Binding-site contacts:
Ligand atom N1 contacts residue ILE198 of chain 2.A at 3.3 Å (h-bond).
Ligand atom OAF contacts residue TYR199 of chain 2.A at 2.6 Å (h-bond).
Ligand atom OAG contacts residue ALA251 of chain 2.A at 3.6 Å (h-bond).
Ligand atom C4 contacts residue ARG212 of chain 2.A at 3.4 Å.
Ligand atom PBJ contacts residue ASN195 of chain 2.A at 3.4 Å.
Ligand atom O9 contacts residue THR342 of chain 2.A at 3.7 Å.
Ligand atom CAQ contacts residue ARG217 of chain 2.A at 3.7 Å.
Ligand atom C8A contacts residue ILE198 of chain 2.A at 3.0 Å (hydrophobic).
Ligand atom O4 contacts residue ARG200 of chain 2.A at 3.0 Å.
Ligand atom PBJ contacts residue MN1 of chain 2.D at 3.5 Å.
Ligand atom O2 contacts residue ARG217 of chain 2.A at 2.9 Å (salt-bridge).
Ligand atom C7 contacts residue ILE198 of chain 2.A at 3.5 Å (hydrophobic).
Ligand atom OAG contacts residue NA1 of chain 2.F at 3.7 Å.
Ligand atom OAF contacts residue ASN195 of chain 2.A at 3.6 Å.
Ligand atom O10 contacts residue ARG212 of chain 2.A at 3.4 Å (salt-bridge).
Ligand atom OAT contacts residue NA1 of chain 2.F at 2.5 Å (h-bond).
Ligand atom OAK contacts residue ASN195 of chain 2.A at 2.1 Å (h-bond).
Ligand atom C2 contacts residue ARG217 of chain 2.A at 3.6 Å.
Ligand atom C4 contacts residue ARG200 of chain 2.A at 3.7 Å.
Ligand atom OAG contacts residue VAL252 of chain 2.A at 3.5 Å (h-bond).
Ligand atom CAB contacts residue THR180 of chain 2.A at 3.6 Å.
Ligand atom CBE contacts residue ILE198 of chain 2.A at 3.5 Å (hydrophobic).
Ligand atom OAF contacts residue ARG217 of chain 2.A at 3.4 Å.
Ligand atom O4 contacts residue ARG212 of chain 2.A at 3.0 Å (salt-bridge).
Ligand atom OAK contacts residue MN1 of chain 2.D at 2.1 Å.
Ligand atom OAH contacts residue ILE198 of chain 2.A at 2.7 Å (h-bond).
Ligand atom N8 contacts residue ILE198 of chain 2.A at 3.3 Å (h-bond).
Ligand atom CAC contacts residue ARG200 of chain 2.A at 3.7 Å.
Ligand atom OAI contacts residue ARG217 of chain 2.A at 3.4 Å (salt-bridge).
Ligand atom C4A contacts residue ILE198 of chain 2.A at 3.4 Å (hydrophobic).
Ligand atom CAC contacts residue THR180 of chain 2.A at 3.1 Å.
Ligand atom PBJ contacts residue NA1 of chain 2.F at 3.1 Å.
Ligand atom O2 contacts residue TYR199 of chain 2.A at 3.7 Å.
Ligand atom OAK contacts residue GLU261 of chain 2.A at 2.8 Å (salt-bridge).
Ligand atom OAK contacts residue LEU196 of chain 2.A at 3.7 Å.
Ligand atom N1 contacts residue ARG217 of chain 2.A at 3.3 Å (salt-bridge).
Ligand atom OAK contacts residue NA1 of chain 2.F at 2.5 Å (h-bond).
Ligand atom O2 contacts residue LEU214 of chain 2.A at 3.0 Å (h-bond).
Ligand atom N3 contacts residue ARG212 of chain 2.A at 3.0 Å (salt-bridge).
Ligand atom OAF contacts residue GLY218 of chain 2.A at 3.0 Å (h-bond).

A protein and the small-molecule ligand that binds it are described below.
Small molecule (SMILES): Cc1cc2c3c(c1C)C(C)(C)C[C@@H](S(=O)(=O)O)N3c1c([nH]c(=O)[nH]c1=O)N2C[C@H](O)[C@H](O)[C@H](O)COP(=O)(O)O

Sequence of chain 2.A:
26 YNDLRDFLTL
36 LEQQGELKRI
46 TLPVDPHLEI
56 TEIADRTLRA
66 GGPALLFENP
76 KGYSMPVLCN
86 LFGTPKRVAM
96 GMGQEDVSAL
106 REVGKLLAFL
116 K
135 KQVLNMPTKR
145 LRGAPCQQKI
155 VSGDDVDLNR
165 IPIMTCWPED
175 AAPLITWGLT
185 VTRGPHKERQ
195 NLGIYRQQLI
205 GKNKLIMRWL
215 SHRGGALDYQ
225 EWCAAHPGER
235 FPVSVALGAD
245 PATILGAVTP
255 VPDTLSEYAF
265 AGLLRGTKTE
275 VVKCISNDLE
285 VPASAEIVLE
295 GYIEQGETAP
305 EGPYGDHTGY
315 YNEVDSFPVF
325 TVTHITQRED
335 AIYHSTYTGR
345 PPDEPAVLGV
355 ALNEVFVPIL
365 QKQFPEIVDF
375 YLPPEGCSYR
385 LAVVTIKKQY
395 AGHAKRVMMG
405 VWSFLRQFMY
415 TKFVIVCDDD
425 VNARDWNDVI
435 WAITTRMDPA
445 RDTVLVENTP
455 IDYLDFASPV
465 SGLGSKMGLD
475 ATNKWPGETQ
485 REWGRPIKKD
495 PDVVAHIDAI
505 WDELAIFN